This small molecule binds to this protein.
Small molecule (SMILES): CC(=O)N[C@@H]1[C@@H](O)[C@H](O)[C@@H](CO)O[C@H]1O

Binding-site contacts:
Ligand atom C7 contacts residue ASN165 of chain 1.B at 4.0 Å.
Ligand atom C3 contacts residue ASN165 of chain 1.B at 3.8 Å.
Ligand atom C5 contacts residue ASN165 of chain 1.B at 3.7 Å.
Ligand atom N2 contacts residue ASN165 of chain 1.B at 2.8 Å (h-bond).
Ligand atom C4 contacts residue ASN165 of chain 1.B at 4.3 Å.
Ligand atom C2 contacts residue ASN165 of chain 1.B at 2.6 Å.
Ligand atom O5 contacts residue ASN165 of chain 1.B at 2.6 Å (h-bond).
Ligand atom C1 contacts residue ASN165 of chain 1.B at 1.4 Å.

Sequence of chain 1.B:
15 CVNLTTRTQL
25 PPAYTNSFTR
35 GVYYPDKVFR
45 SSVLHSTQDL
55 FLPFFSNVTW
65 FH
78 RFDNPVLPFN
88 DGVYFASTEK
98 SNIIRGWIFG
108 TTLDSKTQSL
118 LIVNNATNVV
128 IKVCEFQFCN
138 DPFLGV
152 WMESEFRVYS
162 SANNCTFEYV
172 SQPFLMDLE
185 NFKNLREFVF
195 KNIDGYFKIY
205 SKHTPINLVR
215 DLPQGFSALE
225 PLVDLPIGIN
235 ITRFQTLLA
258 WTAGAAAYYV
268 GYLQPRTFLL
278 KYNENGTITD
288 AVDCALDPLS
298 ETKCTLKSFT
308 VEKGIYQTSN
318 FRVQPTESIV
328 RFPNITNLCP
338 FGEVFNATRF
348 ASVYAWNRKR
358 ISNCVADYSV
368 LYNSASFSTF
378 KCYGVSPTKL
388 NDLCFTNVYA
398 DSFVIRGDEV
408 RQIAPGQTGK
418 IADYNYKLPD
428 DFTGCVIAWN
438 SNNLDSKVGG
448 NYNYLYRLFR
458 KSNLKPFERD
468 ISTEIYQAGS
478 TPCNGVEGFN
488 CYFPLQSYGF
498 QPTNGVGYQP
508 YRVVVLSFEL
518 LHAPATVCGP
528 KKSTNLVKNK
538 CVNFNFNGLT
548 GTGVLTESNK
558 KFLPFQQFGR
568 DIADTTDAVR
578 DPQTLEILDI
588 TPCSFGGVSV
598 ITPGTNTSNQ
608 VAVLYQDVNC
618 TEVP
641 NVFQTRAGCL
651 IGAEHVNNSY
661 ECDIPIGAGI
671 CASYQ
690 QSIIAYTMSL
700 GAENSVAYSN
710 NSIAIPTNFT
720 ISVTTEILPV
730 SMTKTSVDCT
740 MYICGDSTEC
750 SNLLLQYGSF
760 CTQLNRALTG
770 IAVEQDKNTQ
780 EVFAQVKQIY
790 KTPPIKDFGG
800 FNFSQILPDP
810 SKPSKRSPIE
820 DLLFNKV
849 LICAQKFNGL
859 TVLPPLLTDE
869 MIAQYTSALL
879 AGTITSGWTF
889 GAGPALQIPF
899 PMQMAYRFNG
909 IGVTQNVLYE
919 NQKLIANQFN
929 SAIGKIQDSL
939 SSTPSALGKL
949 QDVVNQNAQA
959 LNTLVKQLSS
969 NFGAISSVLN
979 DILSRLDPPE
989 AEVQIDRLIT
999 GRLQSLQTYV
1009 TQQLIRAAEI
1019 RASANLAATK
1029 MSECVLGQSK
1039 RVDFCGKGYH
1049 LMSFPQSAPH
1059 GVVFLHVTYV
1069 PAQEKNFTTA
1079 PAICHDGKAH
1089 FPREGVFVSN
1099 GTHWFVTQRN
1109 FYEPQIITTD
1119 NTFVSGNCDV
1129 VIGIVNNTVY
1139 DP